Binding-site contacts:
Ligand atom O17 contacts residue TYR247 of chain 1.D at 3.7 Å.
Ligand atom C29 contacts residue GLU275 of chain 1.D at 3.6 Å.
Ligand atom C22 contacts residue GLY279 of chain 1.D at 3.1 Å.
Ligand atom C25 contacts residue GLY279 of chain 1.D at 3.3 Å.
Ligand atom C25 contacts residue MET267 of chain 1.D at 3.5 Å (hydrophobic).
Ligand atom C1 contacts residue PHE283 of chain 1.D at 3.4 Å (hydrophobic).
Ligand atom N23 contacts residue TYR247 of chain 1.D at 2.7 Å (h-bond).
Ligand atom C6 contacts residue PHE283 of chain 1.D at 3.4 Å (hydrophobic).
Ligand atom C27 contacts residue GLU275 of chain 1.D at 3.7 Å.
Ligand atom C10 contacts residue ILE246 of chain 1.D at 3.5 Å (hydrophobic).
Ligand atom C10 contacts residue GLN280 of chain 1.D at 3.6 Å.
Ligand atom C19 contacts residue GLY279 of chain 1.D at 3.5 Å.
Ligand atom C28 contacts residue LYS272 of chain 1.D at 3.5 Å.
Ligand atom C29 contacts residue VAL276 of chain 1.D at 3.5 Å (hydrophobic).
Ligand atom C18 contacts residue MET267 of chain 1.D at 3.6 Å (hydrophobic).
Ligand atom N20 contacts residue GLY279 of chain 1.D at 3.3 Å (h-bond).
Ligand atom N23 contacts residue MET267 of chain 1.D at 3.3 Å.
Ligand atom N2 contacts residue PHE283 of chain 1.D at 3.5 Å.
Ligand atom C28 contacts residue PRO266 of chain 1.D at 3.6 Å (hydrophobic).
Ligand atom C22 contacts residue TYR247 of chain 1.D at 3.6 Å (hydrophobic).
Ligand atom C19 contacts residue MET267 of chain 1.D at 3.4 Å (hydrophobic).
Ligand atom N7 contacts residue PHE283 of chain 1.D at 3.6 Å.
Ligand atom N2 contacts residue PHE250 of chain 1.D at 3.7 Å.
Ligand atom O17 contacts residue GLN280 of chain 1.D at 3.3 Å (h-bond).
Ligand atom C5 contacts residue PHE283 of chain 1.D at 3.4 Å (hydrophobic).
Ligand atom C27 contacts residue PRO266 of chain 1.D at 3.7 Å (hydrophobic).
Ligand atom C21 contacts residue GLY279 of chain 1.D at 3.4 Å.
Ligand atom C3 contacts residue PHE283 of chain 1.D at 3.5 Å (hydrophobic).
Ligand atom C22 contacts residue MET267 of chain 1.D at 3.5 Å (hydrophobic).
Ligand atom N7 contacts residue ILE246 of chain 1.D at 3.6 Å.
Ligand atom C28 contacts residue GLU275 of chain 1.D at 3.3 Å.
Ligand atom N8 contacts residue ILE246 of chain 1.D at 3.6 Å.
Ligand atom C26 contacts residue GLY279 of chain 1.D at 3.7 Å.
Ligand atom C30 contacts residue MET267 of chain 1.D at 3.5 Å (hydrophobic).
Ligand atom N4 contacts residue PHE283 of chain 1.D at 3.7 Å.
Ligand atom C9 contacts residue LEU229 of chain 1.D at 3.6 Å (hydrophobic).
Ligand atom N4 contacts residue GLN280 of chain 1.D at 3.2 Å (h-bond).
Ligand atom C9 contacts residue PHE283 of chain 1.D at 3.6 Å (hydrophobic).
Ligand atom C30 contacts residue TYR247 of chain 1.D at 3.5 Å (hydrophobic).
Ligand atom C18 contacts residue PHE283 of chain 1.D at 3.6 Å (hydrophobic).

The protein below binds the small molecule below.
Small molecule (SMILES): Cn1cc(-c2ccccc2)nc1COc1nc(N2CCOCC2)c2cnn(C)c2n1

Sequence of chain 1.D:
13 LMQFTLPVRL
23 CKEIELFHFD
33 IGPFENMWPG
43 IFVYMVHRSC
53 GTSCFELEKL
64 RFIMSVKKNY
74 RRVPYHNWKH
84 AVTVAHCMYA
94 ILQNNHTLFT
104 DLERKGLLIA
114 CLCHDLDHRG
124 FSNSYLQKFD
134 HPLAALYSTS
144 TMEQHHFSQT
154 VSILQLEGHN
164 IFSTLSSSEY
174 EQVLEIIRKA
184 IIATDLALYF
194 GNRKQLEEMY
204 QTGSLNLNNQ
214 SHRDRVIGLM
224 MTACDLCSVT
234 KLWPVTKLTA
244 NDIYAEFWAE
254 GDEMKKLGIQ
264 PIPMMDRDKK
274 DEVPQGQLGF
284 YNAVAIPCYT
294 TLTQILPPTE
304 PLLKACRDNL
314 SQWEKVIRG